Sequence of chain 1.B:
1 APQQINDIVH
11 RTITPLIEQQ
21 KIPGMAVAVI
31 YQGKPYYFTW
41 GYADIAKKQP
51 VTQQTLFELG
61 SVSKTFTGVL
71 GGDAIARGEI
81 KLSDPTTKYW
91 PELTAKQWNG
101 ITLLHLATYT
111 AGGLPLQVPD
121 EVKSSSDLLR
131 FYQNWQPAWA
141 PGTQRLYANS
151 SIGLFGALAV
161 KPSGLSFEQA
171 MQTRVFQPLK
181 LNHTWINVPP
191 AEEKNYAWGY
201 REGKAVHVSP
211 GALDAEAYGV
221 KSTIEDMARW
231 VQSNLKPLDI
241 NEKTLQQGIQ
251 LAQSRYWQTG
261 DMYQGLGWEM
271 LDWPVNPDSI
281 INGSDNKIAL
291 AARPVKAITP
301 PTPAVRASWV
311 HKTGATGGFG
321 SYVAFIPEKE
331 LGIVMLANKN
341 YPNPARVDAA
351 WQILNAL

Binding-site contacts:
Ligand atom N1 contacts residue ARG346 of chain 1.B at 3.5 Å (salt-bridge).
Ligand atom B contacts residue LYS64 of chain 1.B at 4.4 Å.
Ligand atom N1 contacts residue ASN343 of chain 1.B at 3.1 Å (h-bond).
Ligand atom O1 contacts residue GLY314 of chain 1.B at 3.8 Å.
Ligand atom C1 contacts residue SER61 of chain 1.B at 2.9 Å.
Ligand atom N1 contacts residue GLY314 of chain 1.B at 3.5 Å.
Ligand atom C2 contacts residue ALA315 of chain 1.B at 3.1 Å (hydrophobic).
Ligand atom C5 contacts residue THR313 of chain 1.B at 3.6 Å.
Ligand atom O1 contacts residue SER61 of chain 1.B at 2.5 Å (h-bond).
Ligand atom C1 contacts residue GLY314 of chain 1.B at 3.9 Å.
Ligand atom O1 contacts residue ALA315 of chain 1.B at 2.6 Å (h-bond).
Ligand atom C4 contacts residue ASN286 of chain 1.B at 4.0 Å.
Ligand atom C4 contacts residue ASN343 of chain 1.B at 3.5 Å.
Ligand atom B contacts residue TYR147 of chain 1.B at 3.5 Å.
Ligand atom C3 contacts residue ALA315 of chain 1.B at 3.8 Å (hydrophobic).
Ligand atom C2 contacts residue SER61 of chain 1.B at 4.0 Å.
Ligand atom C6 contacts residue LYS312 of chain 1.B at 4.0 Å.
Ligand atom C2 contacts residue GLY314 of chain 1.B at 3.3 Å.
Ligand atom C1 contacts residue TYR147 of chain 1.B at 3.7 Å (hydrophobic).
Ligand atom N1 contacts residue THR313 of chain 1.B at 4.2 Å.
Ligand atom B contacts residue GLY314 of chain 1.B at 4.4 Å.
Ligand atom N1 contacts residue ALA315 of chain 1.B at 3.4 Å.
Ligand atom C5 contacts residue TYR147 of chain 1.B at 4.2 Å (hydrophobic).
Ligand atom C3 contacts residue ASN343 of chain 1.B at 3.9 Å.
Ligand atom O1 contacts residue GLY60 of chain 1.B at 4.0 Å.
Ligand atom C6 contacts residue THR313 of chain 1.B at 4.3 Å.
Ligand atom C1 contacts residue ALA315 of chain 1.B at 4.0 Å (hydrophobic).
Ligand atom C5 contacts residue LYS312 of chain 1.B at 4.3 Å.
Ligand atom C3 contacts residue GLY314 of chain 1.B at 3.7 Å.
Ligand atom C1 contacts residue THR313 of chain 1.B at 4.2 Å.
Ligand atom C4 contacts residue THR313 of chain 1.B at 3.4 Å.
Ligand atom C2 contacts residue THR313 of chain 1.B at 4.2 Å.
Ligand atom B contacts residue SER61 of chain 1.B at 1.7 Å.
Ligand atom B contacts residue ALA315 of chain 1.B at 4.1 Å.
Ligand atom C5 contacts residue ASN286 of chain 1.B at 4.2 Å.
Ligand atom O2 contacts residue SER61 of chain 1.B at 2.7 Å (h-bond).
Ligand atom O2 contacts residue TYR147 of chain 1.B at 4.0 Å.
Ligand atom C6 contacts residue TYR147 of chain 1.B at 3.2 Å (hydrophobic).
Ligand atom C6 contacts residue SER61 of chain 1.B at 3.5 Å.
Ligand atom C3 contacts residue THR313 of chain 1.B at 3.9 Å.

A protein and the small-molecule ligand that binds it are described below.
Small molecule (SMILES): Nc1cccc(B(O)O)c1